Sequence of chain 1.F:
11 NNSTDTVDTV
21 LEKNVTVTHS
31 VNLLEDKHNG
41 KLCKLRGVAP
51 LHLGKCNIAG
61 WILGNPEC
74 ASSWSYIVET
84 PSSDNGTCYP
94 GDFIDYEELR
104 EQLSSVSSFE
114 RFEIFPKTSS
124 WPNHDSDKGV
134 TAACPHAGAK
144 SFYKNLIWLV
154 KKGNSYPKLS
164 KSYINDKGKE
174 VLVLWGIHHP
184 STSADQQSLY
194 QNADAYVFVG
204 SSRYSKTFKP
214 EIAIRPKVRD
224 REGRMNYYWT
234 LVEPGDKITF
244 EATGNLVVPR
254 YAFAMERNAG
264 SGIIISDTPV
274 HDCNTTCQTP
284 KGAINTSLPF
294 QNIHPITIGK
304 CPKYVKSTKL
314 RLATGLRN

Binding-site contacts:
Ligand atom O5 contacts residue ASP275 of chain 1.F at 4.5 Å.
Ligand atom N2 contacts residue ASN277 of chain 1.F at 2.9 Å (h-bond).
Ligand atom C4 contacts residue ASN277 of chain 1.F at 4.2 Å.
Ligand atom C7 contacts residue ASN277 of chain 1.F at 3.3 Å.
Ligand atom O7 contacts residue ASN277 of chain 1.F at 3.2 Å (h-bond).
Ligand atom C8 contacts residue ASN277 of chain 1.F at 4.5 Å.
Ligand atom C2 contacts residue ASN277 of chain 1.F at 2.5 Å.
Ligand atom O5 contacts residue LYS44 of chain 1.F at 4.4 Å.
Ligand atom O5 contacts residue ASN277 of chain 1.F at 2.4 Å (h-bond).
Ligand atom C5 contacts residue ASN277 of chain 1.F at 3.7 Å.
Ligand atom C7 contacts residue GLY47 of chain 1.F at 4.3 Å.
Ligand atom O7 contacts residue GLY47 of chain 1.F at 3.1 Å (h-bond).
Ligand atom C3 contacts residue ASN277 of chain 1.F at 3.8 Å.
Ligand atom C6 contacts residue LYS44 of chain 1.F at 4.0 Å.
Ligand atom O7 contacts residue ARG46 of chain 1.F at 3.6 Å.
Ligand atom O6 contacts residue ASP275 of chain 1.F at 2.8 Å (salt-bridge).
Ligand atom O6 contacts residue LYS44 of chain 1.F at 4.3 Å.
Ligand atom C1 contacts residue ASN277 of chain 1.F at 1.4 Å.
Ligand atom C6 contacts residue ASP275 of chain 1.F at 3.7 Å.

A protein and the small-molecule ligand that binds it are described below.
Small molecule (SMILES): CC(=O)N[C@@H]1[C@@H](O)[C@H](O)[C@@H](CO)O[C@H]1O